Sequence of chain 1.J:
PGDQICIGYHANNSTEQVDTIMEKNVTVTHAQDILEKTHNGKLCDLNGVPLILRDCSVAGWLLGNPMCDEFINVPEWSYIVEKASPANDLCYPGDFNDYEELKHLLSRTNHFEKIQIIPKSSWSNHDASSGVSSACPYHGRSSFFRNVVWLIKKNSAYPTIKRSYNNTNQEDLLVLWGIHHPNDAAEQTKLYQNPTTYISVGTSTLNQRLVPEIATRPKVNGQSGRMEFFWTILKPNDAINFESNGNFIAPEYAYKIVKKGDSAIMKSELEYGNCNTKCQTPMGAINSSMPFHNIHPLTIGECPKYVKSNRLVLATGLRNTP

Binding-site contacts:
Ligand atom C8 contacts residue LYS26 of chain 1.J at 4.1 Å.
Ligand atom O5 contacts residue GLN19 of chain 1.J at 4.0 Å.
Ligand atom O7 contacts residue LYS26 of chain 1.J at 4.2 Å.
Ligand atom O7 contacts residue ASN27 of chain 1.J at 3.0 Å (h-bond).
Ligand atom O6 contacts residue GLN19 of chain 1.J at 4.1 Å.
Ligand atom C3 contacts residue ASN27 of chain 1.J at 3.8 Å.
Ligand atom C2 contacts residue ASN27 of chain 1.J at 2.5 Å.
Ligand atom O5 contacts residue ASN27 of chain 1.J at 2.0 Å (h-bond).
Ligand atom C7 contacts residue ASN27 of chain 1.J at 3.5 Å.
Ligand atom C1 contacts residue ASN27 of chain 1.J at 1.5 Å.
Ligand atom C7 contacts residue LYS26 of chain 1.J at 4.4 Å.
Ligand atom C5 contacts residue ASN27 of chain 1.J at 3.5 Å.
Ligand atom N2 contacts residue ASN27 of chain 1.J at 3.3 Å (h-bond).
Ligand atom C4 contacts residue ASN27 of chain 1.J at 4.2 Å.

The small molecule below binds the protein below.
Small molecule (SMILES): CC(=O)N[C@@H]1[C@@H](O)[C@H](O)[C@@H](CO)O[C@H]1O